Sequence of chain 1.D:
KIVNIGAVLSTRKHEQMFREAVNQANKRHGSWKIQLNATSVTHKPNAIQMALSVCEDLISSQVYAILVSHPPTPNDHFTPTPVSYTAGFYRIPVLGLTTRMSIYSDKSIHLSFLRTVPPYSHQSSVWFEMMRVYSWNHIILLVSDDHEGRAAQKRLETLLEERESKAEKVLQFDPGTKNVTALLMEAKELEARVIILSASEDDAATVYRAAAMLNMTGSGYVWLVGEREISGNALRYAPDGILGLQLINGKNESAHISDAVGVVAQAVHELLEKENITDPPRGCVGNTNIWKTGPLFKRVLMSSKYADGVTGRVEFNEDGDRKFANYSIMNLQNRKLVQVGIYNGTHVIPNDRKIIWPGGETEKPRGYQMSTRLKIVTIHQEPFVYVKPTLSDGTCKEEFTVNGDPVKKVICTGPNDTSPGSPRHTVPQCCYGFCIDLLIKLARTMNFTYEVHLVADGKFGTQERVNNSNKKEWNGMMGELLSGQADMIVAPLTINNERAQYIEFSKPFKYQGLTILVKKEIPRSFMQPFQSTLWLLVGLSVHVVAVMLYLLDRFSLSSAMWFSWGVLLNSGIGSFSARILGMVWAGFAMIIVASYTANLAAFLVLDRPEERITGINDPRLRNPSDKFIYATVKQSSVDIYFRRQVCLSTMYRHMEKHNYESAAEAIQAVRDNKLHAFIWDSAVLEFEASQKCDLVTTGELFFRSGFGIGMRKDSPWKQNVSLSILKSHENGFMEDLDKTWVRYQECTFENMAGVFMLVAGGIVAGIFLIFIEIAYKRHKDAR

A protein and the small-molecule ligand that binds it are described below.
Small molecule (SMILES): CC(=O)N[C@@H]1[C@@H](O)[C@H](O)[C@@H](CO)O[C@H]1O

Binding-site contacts:
Ligand atom C8 contacts residue ASN203 of chain 1.D at 4.4 Å.
Ligand atom C4 contacts residue ASN203 of chain 1.D at 4.2 Å.
Ligand atom C2 contacts residue ASN203 of chain 1.D at 2.5 Å.
Ligand atom O7 contacts residue ASN203 of chain 1.D at 3.3 Å (h-bond).
Ligand atom C1 contacts residue ASN203 of chain 1.D at 1.4 Å.
Ligand atom C5 contacts residue THR205 of chain 1.D at 4.3 Å.
Ligand atom C1 contacts residue THR205 of chain 1.D at 3.6 Å.
Ligand atom N2 contacts residue ASN203 of chain 1.D at 2.9 Å (h-bond).
Ligand atom C5 contacts residue ASN203 of chain 1.D at 3.7 Å.
Ligand atom O5 contacts residue THR205 of chain 1.D at 4.2 Å.
Ligand atom C6 contacts residue ASN203 of chain 1.D at 4.5 Å.
Ligand atom C7 contacts residue ASN203 of chain 1.D at 3.2 Å.
Ligand atom O5 contacts residue ASN203 of chain 1.D at 2.4 Å (h-bond).
Ligand atom C3 contacts residue ASN203 of chain 1.D at 3.8 Å.